Binding-site contacts:
Ligand atom N2 contacts residue THR385 of chain 1.A at 4.4 Å.
Ligand atom O6 contacts residue ARG158 of chain 1.A at 3.6 Å.
Ligand atom O5 contacts residue ASN381 of chain 1.A at 3.9 Å.
Ligand atom C2 contacts residue ARG158 of chain 1.A at 4.3 Å.
Ligand atom O7 contacts residue ASN378 of chain 1.A at 3.0 Å.
Ligand atom C5 contacts residue ASN378 of chain 1.A at 3.6 Å.
Ligand atom C5 contacts residue ARG158 of chain 1.A at 4.4 Å.
Ligand atom C1 contacts residue THR385 of chain 1.A at 3.9 Å.
Ligand atom C4 contacts residue ASN378 of chain 1.A at 4.1 Å.
Ligand atom C1 contacts residue ASN378 of chain 1.A at 1.4 Å.
Ligand atom O5 contacts residue THR385 of chain 1.A at 4.2 Å.
Ligand atom C7 contacts residue ASN378 of chain 1.A at 3.4 Å.
Ligand atom C2 contacts residue THR385 of chain 1.A at 3.8 Å.
Ligand atom O5 contacts residue ASN378 of chain 1.A at 2.3 Å (h-bond).
Ligand atom N2 contacts residue ASN378 of chain 1.A at 2.9 Å (h-bond).
Ligand atom O7 contacts residue THR385 of chain 1.A at 3.9 Å.
Ligand atom C7 contacts residue THR385 of chain 1.A at 4.2 Å.
Ligand atom O4 contacts residue ARG158 of chain 1.A at 3.9 Å.
Ligand atom C2 contacts residue ASN378 of chain 1.A at 2.4 Å.
Ligand atom C3 contacts residue ASN378 of chain 1.A at 3.7 Å.
Ligand atom O6 contacts residue SER154 of chain 1.A at 4.4 Å.

A protein and the small-molecule ligand that binds it are described below.
Small molecule (SMILES): CC(=O)N[C@H]1[C@H](O[C@H]2[C@H](O)[C@@H](NC(C)=O)CO[C@@H]2CO)O[C@H](CO)[C@@H](O[C@@H]2O[C@H](CO)[C@@H](O)[C@H](O)[C@@H]2O)[C@@H]1O

Sequence of chain 1.A:
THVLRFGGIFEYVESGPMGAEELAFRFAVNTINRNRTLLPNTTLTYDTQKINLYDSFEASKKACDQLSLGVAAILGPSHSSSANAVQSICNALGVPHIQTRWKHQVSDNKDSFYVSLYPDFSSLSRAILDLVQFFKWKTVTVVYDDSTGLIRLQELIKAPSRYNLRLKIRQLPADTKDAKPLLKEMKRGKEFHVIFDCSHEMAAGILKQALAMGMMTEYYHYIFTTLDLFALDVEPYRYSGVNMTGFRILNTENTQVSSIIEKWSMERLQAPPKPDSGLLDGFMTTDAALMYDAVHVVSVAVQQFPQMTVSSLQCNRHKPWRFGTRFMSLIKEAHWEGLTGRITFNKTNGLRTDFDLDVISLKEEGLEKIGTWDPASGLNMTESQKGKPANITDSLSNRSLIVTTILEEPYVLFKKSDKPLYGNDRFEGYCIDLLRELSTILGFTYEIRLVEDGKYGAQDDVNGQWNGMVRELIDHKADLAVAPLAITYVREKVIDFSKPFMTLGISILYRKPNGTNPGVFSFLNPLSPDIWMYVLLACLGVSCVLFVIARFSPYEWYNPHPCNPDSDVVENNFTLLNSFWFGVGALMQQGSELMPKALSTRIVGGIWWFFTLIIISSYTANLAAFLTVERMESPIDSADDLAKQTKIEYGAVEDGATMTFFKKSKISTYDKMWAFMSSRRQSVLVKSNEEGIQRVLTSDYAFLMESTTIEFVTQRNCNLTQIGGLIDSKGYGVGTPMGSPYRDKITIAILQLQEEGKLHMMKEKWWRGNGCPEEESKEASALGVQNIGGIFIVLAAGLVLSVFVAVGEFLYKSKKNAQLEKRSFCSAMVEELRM